Binding-site contacts:
Ligand atom O7 contacts residue ASN303 of chain 1.F at 3.1 Å (h-bond).
Ligand atom N2 contacts residue ASN303 of chain 1.F at 2.9 Å (h-bond).
Ligand atom C4 contacts residue ASN303 of chain 1.F at 4.2 Å.
Ligand atom C1 contacts residue ASN303 of chain 1.F at 1.4 Å.
Ligand atom C7 contacts residue ASN303 of chain 1.F at 3.2 Å.
Ligand atom C2 contacts residue ASP292 of chain 1.F at 3.4 Å.
Ligand atom C8 contacts residue CYS291 of chain 1.F at 3.7 Å (hydrophobic).
Ligand atom C3 contacts residue ASP292 of chain 1.F at 3.2 Å.
Ligand atom C5 contacts residue ASP292 of chain 1.F at 4.4 Å.
Ligand atom C2 contacts residue ASN303 of chain 1.F at 2.4 Å.
Ligand atom C8 contacts residue ASP292 of chain 1.F at 4.4 Å.
Ligand atom O5 contacts residue ASN303 of chain 1.F at 2.4 Å (h-bond).
Ligand atom C1 contacts residue ASP292 of chain 1.F at 3.6 Å.
Ligand atom C8 contacts residue ASN303 of chain 1.F at 4.4 Å.
Ligand atom N2 contacts residue ASP292 of chain 1.F at 2.9 Å (salt-bridge).
Ligand atom O3 contacts residue ASP292 of chain 1.F at 3.9 Å.
Ligand atom C5 contacts residue ASN303 of chain 1.F at 3.7 Å.
Ligand atom C7 contacts residue ASP292 of chain 1.F at 4.1 Å.
Ligand atom C3 contacts residue ASN303 of chain 1.F at 3.8 Å.
Ligand atom C8 contacts residue ASN55 of chain 1.F at 3.4 Å.
Ligand atom C4 contacts residue ASP292 of chain 1.F at 4.3 Å.

The small molecule below binds the protein below.
Small molecule (SMILES): CC(=O)N[C@@H]1[C@@H](O)[C@H](O)[C@@H](CO)O[C@H]1O

Sequence of chain 1.F:
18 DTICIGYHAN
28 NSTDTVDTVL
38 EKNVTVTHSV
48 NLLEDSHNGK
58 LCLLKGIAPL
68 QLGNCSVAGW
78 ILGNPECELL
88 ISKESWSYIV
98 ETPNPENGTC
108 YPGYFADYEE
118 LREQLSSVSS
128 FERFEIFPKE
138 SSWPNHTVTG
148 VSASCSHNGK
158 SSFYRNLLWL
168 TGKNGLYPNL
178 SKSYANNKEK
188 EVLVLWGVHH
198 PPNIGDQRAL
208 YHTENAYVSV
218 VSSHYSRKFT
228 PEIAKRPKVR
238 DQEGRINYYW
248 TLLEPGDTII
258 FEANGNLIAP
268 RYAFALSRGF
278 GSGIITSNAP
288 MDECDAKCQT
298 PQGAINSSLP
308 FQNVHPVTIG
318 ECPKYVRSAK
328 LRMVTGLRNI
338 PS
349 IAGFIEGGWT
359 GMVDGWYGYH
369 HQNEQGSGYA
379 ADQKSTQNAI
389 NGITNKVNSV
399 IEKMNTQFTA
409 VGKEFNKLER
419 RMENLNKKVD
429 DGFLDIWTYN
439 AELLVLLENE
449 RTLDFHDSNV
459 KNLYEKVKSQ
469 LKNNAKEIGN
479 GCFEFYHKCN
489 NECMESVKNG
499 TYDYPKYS